Sequence of chain 1.A:
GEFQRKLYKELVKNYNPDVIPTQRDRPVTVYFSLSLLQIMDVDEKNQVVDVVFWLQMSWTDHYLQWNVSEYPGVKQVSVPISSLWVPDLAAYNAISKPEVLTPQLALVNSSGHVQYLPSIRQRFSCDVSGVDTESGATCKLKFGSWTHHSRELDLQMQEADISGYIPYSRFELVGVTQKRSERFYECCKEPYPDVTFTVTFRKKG

The protein below binds the small molecule below.
Small molecule (SMILES): CC(=O)N[C@H]1[C@H](O[C@H]2[C@H](O)[C@@H](NC(C)=O)CO[C@@H]2CO)O[C@H](CO)[C@@H](O[C@H]2O[C@H](CO)[C@@H](O)[C@H](O[C@@H]3O[C@H](CO)[C@@H](O)[C@H](O)[C@@H]3O)[C@@H]2O)[C@@H]1O

Binding-site contacts:
Ligand atom C2 contacts residue ASN109 of chain 1.A at 2.6 Å.
Ligand atom C6 contacts residue HIS113 of chain 1.A at 3.5 Å.
Ligand atom C1 contacts residue HIS113 of chain 1.A at 3.6 Å.
Ligand atom C3 contacts residue ASN109 of chain 1.A at 3.8 Å.
Ligand atom C8 contacts residue SER111 of chain 1.A at 4.0 Å.
Ligand atom O7 contacts residue ASN109 of chain 1.A at 3.9 Å.
Ligand atom C3 contacts residue SER111 of chain 1.A at 3.5 Å.
Ligand atom C8 contacts residue TYR31 of chain 1.A at 3.7 Å (hydrophobic).
Ligand atom C1 contacts residue ASN109 of chain 1.A at 1.4 Å.
Ligand atom C1 contacts residue SER111 of chain 1.A at 3.3 Å.
Ligand atom C8 contacts residue SER110 of chain 1.A at 3.5 Å.
Ligand atom N2 contacts residue SER111 of chain 1.A at 2.6 Å (h-bond).
Ligand atom C2 contacts residue SER111 of chain 1.A at 3.3 Å.
Ligand atom N2 contacts residue ASN109 of chain 1.A at 3.1 Å (h-bond).
Ligand atom C7 contacts residue ASN109 of chain 1.A at 3.8 Å.
Ligand atom C5 contacts residue ASN109 of chain 1.A at 3.5 Å.
Ligand atom C7 contacts residue SER110 of chain 1.A at 4.4 Å.
Ligand atom O5 contacts residue HIS113 of chain 1.A at 3.4 Å.
Ligand atom C4 contacts residue ASN109 of chain 1.A at 4.2 Å.
Ligand atom O3 contacts residue SER111 of chain 1.A at 4.3 Å.
Ligand atom C8 contacts residue HIS113 of chain 1.A at 4.0 Å.
Ligand atom C5 contacts residue HIS113 of chain 1.A at 3.6 Å.
Ligand atom C7 contacts residue SER111 of chain 1.A at 3.7 Å.
Ligand atom O5 contacts residue ASN109 of chain 1.A at 2.2 Å (h-bond).
Ligand atom O6 contacts residue HIS113 of chain 1.A at 4.3 Å.